Binding-site contacts:
Ligand atom O contacts residue GLY153 of chain 2.B at 3.2 Å.
Ligand atom N contacts residue PRO101 of chain 2.B at 2.7 Å (h-bond).
Ligand atom OE1 contacts residue GLU205 of chain 2.B at 3.6 Å.
Ligand atom CA contacts residue THR103 of chain 2.B at 3.4 Å.
Ligand atom CA contacts residue SER154 of chain 2.B at 3.4 Å.
Ligand atom CG contacts residue GLU205 of chain 2.B at 3.5 Å.
Ligand atom OE2 contacts residue THR155 of chain 2.B at 3.2 Å (h-bond).
Ligand atom CB contacts residue LEU150 of chain 2.B at 4.0 Å (hydrophobic).
Ligand atom C contacts residue THR103 of chain 2.B at 3.6 Å.
Ligand atom OXT contacts residue SER154 of chain 2.B at 4.0 Å.
Ligand atom O contacts residue ARG108 of chain 2.B at 2.9 Å (salt-bridge).
Ligand atom N contacts residue SER154 of chain 2.B at 4.2 Å.
Ligand atom N contacts residue THR103 of chain 2.B at 3.0 Å (h-bond).
Ligand atom O contacts residue SER154 of chain 2.B at 2.9 Å (h-bond).
Ligand atom C contacts residue SER154 of chain 2.B at 3.5 Å.
Ligand atom OE2 contacts residue GLY153 of chain 2.B at 3.8 Å.
Ligand atom N contacts residue TYR73 of chain 2.B at 3.9 Å.
Ligand atom OXT contacts residue TYR73 of chain 2.B at 3.6 Å.
Ligand atom CD contacts residue LEU150 of chain 2.B at 4.0 Å (hydrophobic).
Ligand atom C contacts residue ARG108 of chain 2.B at 3.4 Å.
Ligand atom C contacts residue TYR73 of chain 2.B at 3.6 Å (hydrophobic).
Ligand atom OXT contacts residue PRO101 of chain 2.B at 3.8 Å.
Ligand atom O contacts residue TYR73 of chain 2.B at 3.4 Å.
Ligand atom OXT contacts residue ARG108 of chain 2.B at 2.7 Å (salt-bridge).
Ligand atom CA contacts residue GLU205 of chain 2.B at 3.3 Å.
Ligand atom OE2 contacts residue LEU150 of chain 2.B at 4.1 Å.
Ligand atom CA contacts residue TYR73 of chain 2.B at 4.0 Å (hydrophobic).
Ligand atom OXT contacts residue LEU102 of chain 2.B at 3.6 Å.
Ligand atom N contacts residue TYR232 of chain 2.B at 3.7 Å.
Ligand atom CB contacts residue TYR73 of chain 2.B at 3.5 Å (hydrophobic).
Ligand atom CD contacts residue GLU205 of chain 2.B at 3.9 Å.
Ligand atom N contacts residue GLU205 of chain 2.B at 2.8 Å (salt-bridge).
Ligand atom OE2 contacts residue SER154 of chain 2.B at 3.3 Å (h-bond).
Ligand atom CD contacts residue THR155 of chain 2.B at 3.2 Å.
Ligand atom CG contacts residue LEU150 of chain 2.B at 3.7 Å (hydrophobic).
Ligand atom OXT contacts residue THR103 of chain 2.B at 2.8 Å (h-bond).
Ligand atom CB contacts residue GLU205 of chain 2.B at 4.0 Å.
Ligand atom CA contacts residue PRO101 of chain 2.B at 3.9 Å (hydrophobic).
Ligand atom OE1 contacts residue THR155 of chain 2.B at 2.6 Å (h-bond).
Ligand atom C contacts residue PRO101 of chain 2.B at 4.2 Å (hydrophobic).

The small molecule below binds the protein below.
Small molecule (SMILES): N[C@@H](CCC(=O)O)C(=O)O

Sequence of chain 2.B:
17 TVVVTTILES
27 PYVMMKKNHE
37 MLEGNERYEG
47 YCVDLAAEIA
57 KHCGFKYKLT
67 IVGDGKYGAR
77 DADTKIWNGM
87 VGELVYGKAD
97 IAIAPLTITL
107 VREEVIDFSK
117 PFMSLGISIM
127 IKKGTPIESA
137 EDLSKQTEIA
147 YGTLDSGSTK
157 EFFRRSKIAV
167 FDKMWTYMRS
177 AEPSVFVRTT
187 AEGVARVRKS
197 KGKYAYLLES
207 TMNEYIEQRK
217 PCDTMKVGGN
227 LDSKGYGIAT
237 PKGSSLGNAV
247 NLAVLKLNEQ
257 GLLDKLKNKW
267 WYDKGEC